The small molecule below binds the protein below.
Small molecule (SMILES): N[C@@H](CC(=O)O)C(=O)O

Binding-site contacts:
Ligand atom CG contacts residue ALA19 of chain 2.A at 3.9 Å (hydrophobic).
Ligand atom N contacts residue SER391 of chain 2.A at 4.0 Å.
Ligand atom OXT contacts residue SER391 of chain 2.A at 3.2 Å.
Ligand atom N contacts residue ALA19 of chain 2.A at 3.4 Å.
Ligand atom O contacts residue SER391 of chain 2.A at 3.5 Å (h-bond).
Ligand atom OD1 contacts residue ALA19 of chain 2.A at 3.6 Å.
Ligand atom CA contacts residue ALA18 of chain 2.A at 4.3 Å (hydrophobic).
Ligand atom O contacts residue LEU392 of chain 2.A at 3.5 Å (h-bond).
Ligand atom OD2 contacts residue ALA19 of chain 2.A at 3.9 Å.
Ligand atom C contacts residue SER391 of chain 2.A at 3.6 Å.
Ligand atom OD2 contacts residue GLU375 of chain 2.A at 3.0 Å (salt-bridge).
Ligand atom N contacts residue GLU375 of chain 2.A at 4.4 Å.
Ligand atom OD2 contacts residue GLY205 of chain 2.A at 4.0 Å.
Ligand atom OXT contacts residue TYR352 of chain 2.A at 4.2 Å.
Ligand atom CA contacts residue SER391 of chain 2.A at 4.5 Å.
Ligand atom CA contacts residue ALA19 of chain 2.A at 4.2 Å (hydrophobic).
Ligand atom OXT contacts residue LEU392 of chain 2.A at 4.3 Å.
Ligand atom C contacts residue LEU392 of chain 2.A at 4.2 Å (hydrophobic).
Ligand atom OD2 contacts residue GLY374 of chain 2.A at 3.7 Å.
Ligand atom CA contacts residue CYS395 of chain 2.A at 4.3 Å (hydrophobic).
Ligand atom OD1 contacts residue GLY17 of chain 2.A at 3.8 Å.
Ligand atom CG contacts residue GLU375 of chain 2.A at 4.1 Å.
Ligand atom N contacts residue CYS395 of chain 2.A at 3.1 Å.
Ligand atom OD1 contacts residue ALA203 of chain 2.A at 4.5 Å.
Ligand atom OD1 contacts residue ALA18 of chain 2.A at 3.8 Å.
Ligand atom N contacts residue GLY374 of chain 2.A at 3.9 Å.

Sequence of chain 2.A:
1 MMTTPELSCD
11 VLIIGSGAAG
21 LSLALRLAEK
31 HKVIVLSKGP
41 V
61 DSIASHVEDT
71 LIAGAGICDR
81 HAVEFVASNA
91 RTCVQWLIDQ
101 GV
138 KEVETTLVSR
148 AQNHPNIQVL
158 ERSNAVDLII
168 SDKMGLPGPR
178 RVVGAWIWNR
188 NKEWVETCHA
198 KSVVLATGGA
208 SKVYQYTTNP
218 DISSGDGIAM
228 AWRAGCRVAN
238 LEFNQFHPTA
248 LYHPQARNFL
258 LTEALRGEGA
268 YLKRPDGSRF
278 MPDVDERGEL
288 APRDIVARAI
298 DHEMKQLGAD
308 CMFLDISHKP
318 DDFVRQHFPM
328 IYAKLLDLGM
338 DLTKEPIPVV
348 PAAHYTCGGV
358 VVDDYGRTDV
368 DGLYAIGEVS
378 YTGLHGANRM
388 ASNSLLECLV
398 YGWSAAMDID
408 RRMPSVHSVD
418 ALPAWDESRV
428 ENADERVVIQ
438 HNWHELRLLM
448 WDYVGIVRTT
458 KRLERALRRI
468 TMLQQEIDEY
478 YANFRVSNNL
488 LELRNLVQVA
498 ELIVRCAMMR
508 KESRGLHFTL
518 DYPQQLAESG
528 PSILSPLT